Sequence of chain 2.A:
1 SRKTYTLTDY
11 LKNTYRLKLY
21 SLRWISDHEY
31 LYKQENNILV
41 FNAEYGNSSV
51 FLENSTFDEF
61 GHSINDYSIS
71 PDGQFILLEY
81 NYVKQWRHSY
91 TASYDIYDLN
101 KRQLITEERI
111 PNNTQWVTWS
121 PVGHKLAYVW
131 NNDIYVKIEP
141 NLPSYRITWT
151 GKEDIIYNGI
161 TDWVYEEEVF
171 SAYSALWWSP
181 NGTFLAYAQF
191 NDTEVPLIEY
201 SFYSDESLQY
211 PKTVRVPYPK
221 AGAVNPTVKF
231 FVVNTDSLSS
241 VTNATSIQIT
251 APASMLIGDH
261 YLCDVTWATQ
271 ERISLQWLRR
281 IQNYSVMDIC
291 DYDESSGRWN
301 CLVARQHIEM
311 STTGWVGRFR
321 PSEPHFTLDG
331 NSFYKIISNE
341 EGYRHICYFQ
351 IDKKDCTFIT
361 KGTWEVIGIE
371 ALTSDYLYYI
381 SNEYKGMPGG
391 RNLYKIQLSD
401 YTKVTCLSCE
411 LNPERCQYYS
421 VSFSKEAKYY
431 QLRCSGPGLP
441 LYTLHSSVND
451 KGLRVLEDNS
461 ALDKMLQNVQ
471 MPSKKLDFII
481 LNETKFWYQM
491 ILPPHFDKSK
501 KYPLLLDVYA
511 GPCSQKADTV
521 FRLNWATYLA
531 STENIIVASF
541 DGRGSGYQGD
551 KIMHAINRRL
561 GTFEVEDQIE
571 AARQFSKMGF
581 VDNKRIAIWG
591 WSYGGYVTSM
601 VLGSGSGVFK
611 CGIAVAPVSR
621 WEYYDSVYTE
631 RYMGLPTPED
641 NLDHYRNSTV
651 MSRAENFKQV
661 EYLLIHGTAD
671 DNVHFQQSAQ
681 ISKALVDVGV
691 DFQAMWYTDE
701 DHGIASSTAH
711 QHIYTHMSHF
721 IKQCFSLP

The protein below binds the small molecule below.
Small molecule (SMILES): CC(=O)N[C@H]1[C@H](O[C@H]2[C@H](O)[C@@H](NC(C)=O)CO[C@@H]2CO)O[C@H](CO)[C@@H](O)[C@@H]1O

Binding-site contacts:
Ligand atom C4 contacts residue GLU294 of chain 2.A at 4.2 Å.
Ligand atom C5 contacts residue GLU294 of chain 2.A at 4.4 Å.
Ligand atom C4 contacts residue ASN181 of chain 2.A at 4.2 Å.
Ligand atom C1 contacts residue ASN181 of chain 2.A at 1.4 Å.
Ligand atom N2 contacts residue ASN181 of chain 2.A at 2.7 Å (h-bond).
Ligand atom C2 contacts residue ASN181 of chain 2.A at 2.3 Å.
Ligand atom N2 contacts residue THR183 of chain 2.A at 4.1 Å.
Ligand atom C5 contacts residue ASN181 of chain 2.A at 3.6 Å.
Ligand atom O6 contacts residue GLN270 of chain 2.A at 3.8 Å.
Ligand atom O5 contacts residue ASN181 of chain 2.A at 2.5 Å (h-bond).
Ligand atom C2 contacts residue GLU294 of chain 2.A at 4.0 Å.
Ligand atom O4 contacts residue GLU294 of chain 2.A at 4.4 Å.
Ligand atom O7 contacts residue ASN234 of chain 2.A at 3.8 Å.
Ligand atom C3 contacts residue GLU294 of chain 2.A at 3.2 Å.
Ligand atom O7 contacts residue ASN181 of chain 2.A at 4.0 Å.
Ligand atom C6 contacts residue GLU271 of chain 2.A at 3.3 Å.
Ligand atom C1 contacts residue GLN270 of chain 2.A at 4.1 Å.
Ligand atom C2 contacts residue THR183 of chain 2.A at 4.1 Å.
Ligand atom C7 contacts residue ASN181 of chain 2.A at 3.5 Å.
Ligand atom O5 contacts residue GLN270 of chain 2.A at 3.6 Å.
Ligand atom C5 contacts residue THR183 of chain 2.A at 3.6 Å.
Ligand atom O5 contacts residue THR183 of chain 2.A at 3.8 Å.
Ligand atom O6 contacts residue GLU271 of chain 2.A at 2.6 Å (salt-bridge).
Ligand atom C6 contacts residue GLN270 of chain 2.A at 4.5 Å.
Ligand atom C3 contacts residue THR183 of chain 2.A at 4.5 Å.
Ligand atom C1 contacts residue THR183 of chain 2.A at 3.2 Å.
Ligand atom N2 contacts residue GLU271 of chain 2.A at 4.3 Å.
Ligand atom O3 contacts residue GLU294 of chain 2.A at 3.7 Å.
Ligand atom O7 contacts residue THR183 of chain 2.A at 4.5 Å.
Ligand atom N2 contacts residue GLU294 of chain 2.A at 4.0 Å.
Ligand atom O7 contacts residue TYR292 of chain 2.A at 4.0 Å.
Ligand atom C3 contacts residue ASN181 of chain 2.A at 3.7 Å.